The small molecule below binds the protein below.
Small molecule (SMILES): CC1(C)NC(=O)c2ccc(-n3c(=O)[nH]c4ncccc43)cc2N1Cc1ccccc1

Binding-site contacts:
Ligand atom C23 contacts residue VAL35 of chain 1.B at 3.8 Å (hydrophobic).
Ligand atom N26 contacts residue LEU102 of chain 1.B at 3.0 Å (h-bond).
Ligand atom C3 contacts residue PHE32 of chain 1.B at 3.6 Å (hydrophobic).
Ligand atom C30 contacts residue GLU100 of chain 1.B at 3.9 Å.
Ligand atom C24 contacts residue LEU27 of chain 1.B at 3.9 Å (hydrophobic).
Ligand atom O31 contacts residue MET99 of chain 1.B at 3.6 Å.
Ligand atom O6 contacts residue LYS50 of chain 1.B at 3.1 Å (salt-bridge).
Ligand atom C19 contacts residue VAL35 of chain 1.B at 3.8 Å (hydrophobic).
Ligand atom C19 contacts residue GLY28 of chain 1.B at 3.9 Å.
Ligand atom C5 contacts residue PHE32 of chain 1.B at 4.0 Å (hydrophobic).
Ligand atom C22 contacts residue LEU152 of chain 1.B at 4.0 Å (hydrophobic).
Ligand atom C1 contacts residue ASP149 of chain 1.B at 3.8 Å.
Ligand atom C27 contacts residue ALA48 of chain 1.B at 3.5 Å (hydrophobic).
Ligand atom C18 contacts residue GLY28 of chain 1.B at 3.9 Å.
Ligand atom C27 contacts residue GLU100 of chain 1.B at 3.6 Å.
Ligand atom C19 contacts residue PHE32 of chain 1.B at 3.9 Å (hydrophobic).
Ligand atom N21 contacts residue LEU152 of chain 1.B at 3.8 Å.
Ligand atom N28 contacts residue GLU100 of chain 1.B at 2.8 Å (salt-bridge).
Ligand atom N26 contacts residue TYR101 of chain 1.B at 3.9 Å.
Ligand atom C20 contacts residue PHE32 of chain 1.B at 3.8 Å (hydrophobic).
Ligand atom N26 contacts residue ALA48 of chain 1.B at 3.5 Å.
Ligand atom C25 contacts residue LEU27 of chain 1.B at 3.8 Å (hydrophobic).
Ligand atom N4 contacts residue PHE32 of chain 1.B at 3.9 Å.
Ligand atom C27 contacts residue LEU102 of chain 1.B at 3.8 Å (hydrophobic).
Ligand atom C30 contacts residue MET99 of chain 1.B at 4.0 Å (hydrophobic).
Ligand atom C25 contacts residue LEU102 of chain 1.B at 3.1 Å (hydrophobic).
Ligand atom C11 contacts residue LEU152 of chain 1.B at 3.8 Å (hydrophobic).
Ligand atom C25 contacts residue TYR101 of chain 1.B at 3.8 Å (hydrophobic).
Ligand atom N28 contacts residue ALA48 of chain 1.B at 3.8 Å.
Ligand atom O6 contacts residue ASP163 of chain 1.B at 3.7 Å.
Ligand atom C18 contacts residue LEU27 of chain 1.B at 3.7 Å (hydrophobic).
Ligand atom C25 contacts residue ALA48 of chain 1.B at 4.0 Å (hydrophobic).
Ligand atom O6 contacts residue PHE32 of chain 1.B at 3.5 Å.
Ligand atom O31 contacts residue THR83 of chain 1.B at 3.4 Å.
Ligand atom C14 contacts residue LEU152 of chain 1.B at 4.0 Å (hydrophobic).
Ligand atom N28 contacts residue LEU102 of chain 1.B at 3.8 Å.
Ligand atom C5 contacts residue ASP163 of chain 1.B at 4.0 Å.
Ligand atom N26 contacts residue GLU100 of chain 1.B at 3.9 Å.
Ligand atom C8 contacts residue LYS50 of chain 1.B at 4.0 Å.
Ligand atom C1 contacts residue ASN150 of chain 1.B at 3.5 Å.

Sequence of chain 1.B:
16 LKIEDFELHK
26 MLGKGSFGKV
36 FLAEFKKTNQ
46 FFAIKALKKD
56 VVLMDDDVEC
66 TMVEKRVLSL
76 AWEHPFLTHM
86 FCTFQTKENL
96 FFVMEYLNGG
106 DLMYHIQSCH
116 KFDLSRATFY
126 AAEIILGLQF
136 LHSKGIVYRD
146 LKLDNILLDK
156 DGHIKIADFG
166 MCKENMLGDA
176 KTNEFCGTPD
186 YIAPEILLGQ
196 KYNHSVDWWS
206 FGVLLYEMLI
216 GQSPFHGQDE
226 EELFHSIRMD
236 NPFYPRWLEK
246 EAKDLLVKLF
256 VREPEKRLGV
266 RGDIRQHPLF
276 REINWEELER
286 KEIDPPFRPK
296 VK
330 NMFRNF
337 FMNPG